A protein and the small-molecule ligand that binds it are described below.
Small molecule (SMILES): NCCNS(=O)(=O)c1ccc(NC(=O)CCCC[C@@H]2SC[C@@H]3NC(=O)N[C@@H]32)cc1

Sequence of chain 3.A:
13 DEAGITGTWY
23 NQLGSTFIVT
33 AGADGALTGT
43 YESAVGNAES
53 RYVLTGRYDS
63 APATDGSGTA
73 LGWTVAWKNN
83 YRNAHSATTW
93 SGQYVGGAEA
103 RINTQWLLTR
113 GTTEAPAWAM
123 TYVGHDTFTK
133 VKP

Sequence of chain 1.A:
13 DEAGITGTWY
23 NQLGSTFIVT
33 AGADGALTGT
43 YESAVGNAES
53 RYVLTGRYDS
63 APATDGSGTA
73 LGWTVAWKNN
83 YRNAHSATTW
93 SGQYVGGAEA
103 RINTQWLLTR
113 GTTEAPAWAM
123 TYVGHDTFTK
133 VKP

Binding-site contacts:
Ligand atom C4 contacts residue VAL47 of chain 1.A at 3.7 Å (hydrophobic).
Ligand atom C1 contacts residue TYR43 of chain 1.A at 3.5 Å (hydrophobic).
Ligand atom O2 contacts residue GLY48 of chain 1.A at 3.6 Å.
Ligand atom C1 contacts residue SER45 of chain 1.A at 3.8 Å.
Ligand atom C3 contacts residue TRP108 of chain 1.A at 3.3 Å (hydrophobic).
Ligand atom C12 contacts residue ALA86 of chain 1.A at 3.5 Å (hydrophobic).
Ligand atom C6 contacts residue TRP79 of chain 1.A at 3.9 Å (hydrophobic).
Ligand atom C2 contacts residue ASP128 of chain 1.A at 3.8 Å.
Ligand atom C1 contacts residue ASP128 of chain 1.A at 3.6 Å.
Ligand atom C5 contacts residue TRP120 of chain 3.A at 3.4 Å (hydrophobic).
Ligand atom N3 contacts residue SER88 of chain 1.A at 2.9 Å (h-bond).
Ligand atom O1 contacts residue TYR43 of chain 1.A at 2.6 Å (h-bond).
Ligand atom S1 contacts residue TRP79 of chain 1.A at 3.6 Å.
Ligand atom C9 contacts residue ASN49 of chain 1.A at 3.6 Å.
Ligand atom O4 contacts residue ARG112 of chain 1.A at 3.1 Å.
Ligand atom C7 contacts residue TRP79 of chain 1.A at 3.9 Å (hydrophobic).
Ligand atom O3 contacts residue TYR124 of chain 1.A at 2.7 Å (h-bond).
Ligand atom C1 contacts residue SER27 of chain 1.A at 3.7 Å.
Ligand atom C12 contacts residue SER88 of chain 1.A at 3.5 Å.
Ligand atom O1 contacts residue ASN23 of chain 1.A at 2.9 Å (h-bond).
Ligand atom N1 contacts residue ASP128 of chain 1.A at 2.6 Å (salt-bridge).
Ligand atom O1 contacts residue SER27 of chain 1.A at 2.6 Å (h-bond).
Ligand atom C8 contacts residue TRP79 of chain 1.A at 3.7 Å (hydrophobic).
Ligand atom C6 contacts residue SER45 of chain 1.A at 3.5 Å.
Ligand atom C7 contacts residue LEU110 of chain 1.A at 3.8 Å (hydrophobic).
Ligand atom C7 contacts residue TRP120 of chain 3.A at 3.9 Å (hydrophobic).
Ligand atom C2 contacts residue TRP108 of chain 1.A at 3.7 Å (hydrophobic).
Ligand atom N2 contacts residue SER45 of chain 1.A at 2.8 Å (h-bond).
Ligand atom C4 contacts residue TRP120 of chain 3.A at 3.7 Å (hydrophobic).
Ligand atom N1 contacts residue ASN23 of chain 1.A at 3.9 Å.
Ligand atom S1 contacts residue TRP92 of chain 1.A at 3.9 Å.
Ligand atom C1 contacts residue ASN23 of chain 1.A at 3.8 Å.
Ligand atom C11 contacts residue SER88 of chain 1.A at 3.6 Å.
Ligand atom O1 contacts residue ASP128 of chain 1.A at 3.8 Å.
Ligand atom C10 contacts residue ASN49 of chain 1.A at 3.8 Å.
Ligand atom C9 contacts residue TRP79 of chain 1.A at 3.5 Å (hydrophobic).
Ligand atom N2 contacts residue VAL47 of chain 1.A at 3.5 Å.
Ligand atom O2 contacts residue ASN49 of chain 1.A at 2.9 Å (h-bond).
Ligand atom S2 contacts residue ARG112 of chain 1.A at 3.9 Å.
Ligand atom S1 contacts residue THR90 of chain 1.A at 3.3 Å (h-bond).